Binding-site contacts:
Ligand atom C8 contacts residue PRO43 of chain 1.E at 3.3 Å (hydrophobic).
Ligand atom C4 contacts residue ASN45 of chain 1.E at 4.2 Å.
Ligand atom C7 contacts residue ASN45 of chain 1.E at 4.0 Å.
Ligand atom C3 contacts residue ASN45 of chain 1.E at 3.8 Å.
Ligand atom N2 contacts residue PRO43 of chain 1.E at 4.0 Å.
Ligand atom C7 contacts residue PRO43 of chain 1.E at 4.2 Å (hydrophobic).
Ligand atom C2 contacts residue ASN45 of chain 1.E at 2.5 Å.
Ligand atom O5 contacts residue ASN45 of chain 1.E at 2.4 Å (h-bond).
Ligand atom C1 contacts residue ASN45 of chain 1.E at 1.4 Å.
Ligand atom N2 contacts residue ASN45 of chain 1.E at 2.9 Å (h-bond).
Ligand atom C5 contacts residue ASN45 of chain 1.E at 3.7 Å.

The protein below binds the small molecule below.
Small molecule (SMILES): CC(=O)N[C@H]1[C@H](O[C@H]2[C@H](O)[C@@H](NC(C)=O)CO[C@@H]2CO)O[C@H](CO)[C@@H](O[C@@H]2O[C@H](CO[C@H]3O[C@H](CO)[C@@H](O)[C@H](O)[C@@H]3O)[C@@H](O)[C@H](O)[C@@H]2O)[C@@H]1O

Sequence of chain 1.E:
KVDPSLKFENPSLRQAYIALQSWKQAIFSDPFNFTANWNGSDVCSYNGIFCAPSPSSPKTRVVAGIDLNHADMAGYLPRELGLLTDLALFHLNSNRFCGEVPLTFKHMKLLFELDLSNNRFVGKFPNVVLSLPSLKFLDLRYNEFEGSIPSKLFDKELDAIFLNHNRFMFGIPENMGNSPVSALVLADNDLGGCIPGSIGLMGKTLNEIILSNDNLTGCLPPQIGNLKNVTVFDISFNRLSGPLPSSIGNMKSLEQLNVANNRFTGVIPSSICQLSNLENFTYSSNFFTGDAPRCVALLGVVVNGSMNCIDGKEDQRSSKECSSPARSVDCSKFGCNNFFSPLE